Binding-site contacts:
Ligand atom O1 contacts residue ILE126 of chain 1.F at 3.6 Å.
Ligand atom C16 contacts residue SER154 of chain 1.G at 3.7 Å.
Ligand atom C12 contacts residue TRP155 of chain 1.G at 3.6 Å (hydrophobic).
Ligand atom C20 contacts residue TYR101 of chain 1.G at 3.9 Å (hydrophobic).
Ligand atom C17 contacts residue SER154 of chain 1.G at 3.8 Å.
Ligand atom O1 contacts residue TRP155 of chain 1.G at 3.4 Å (h-bond).
Ligand atom C14 contacts residue TRP155 of chain 1.G at 3.5 Å (hydrophobic).
Ligand atom C18 contacts residue TRP155 of chain 1.G at 3.8 Å (hydrophobic).
Ligand atom C9 contacts residue TRP155 of chain 1.G at 3.7 Å (hydrophobic).
Ligand atom C13 contacts residue TYR63 of chain 1.F at 3.5 Å (hydrophobic).
Ligand atom O2 contacts residue TYR203 of chain 1.G at 3.2 Å.
Ligand atom C6 contacts residue MET124 of chain 1.F at 3.3 Å (hydrophobic).
Ligand atom C7 contacts residue MET124 of chain 1.F at 3.8 Å (hydrophobic).
Ligand atom C3 contacts residue TRP155 of chain 1.G at 3.6 Å (hydrophobic).
Ligand atom C8 contacts residue TRP155 of chain 1.G at 2.9 Å (hydrophobic).
Ligand atom C4 contacts residue CYS199 of chain 1.G at 3.6 Å (hydrophobic).
Ligand atom C22 contacts residue TYR203 of chain 1.G at 3.5 Å (hydrophobic).
Ligand atom C5 contacts residue VAL116 of chain 1.F at 3.6 Å (hydrophobic).
Ligand atom C13 contacts residue TRP155 of chain 1.G at 3.7 Å (hydrophobic).
Ligand atom C15 contacts residue TYR63 of chain 1.F at 3.4 Å (hydrophobic).
Ligand atom N1 contacts residue TRP155 of chain 1.G at 3.4 Å (h-bond).
Ligand atom C12 contacts residue ILE126 of chain 1.F at 3.8 Å (hydrophobic).
Ligand atom C21 contacts residue PHE152 of chain 1.G at 3.7 Å (hydrophobic).
Ligand atom C20 contacts residue THR99 of chain 1.G at 3.4 Å.
Ligand atom C5 contacts residue MET124 of chain 1.F at 3.5 Å (hydrophobic).
Ligand atom C7 contacts residue CYS199 of chain 1.G at 3.7 Å (hydrophobic).
Ligand atom C1 contacts residue ILE126 of chain 1.F at 3.8 Å (hydrophobic).
Ligand atom C20 contacts residue GLY153 of chain 1.G at 3.5 Å.
Ligand atom C22 contacts residue TRP155 of chain 1.G at 3.9 Å (hydrophobic).
Ligand atom O1 contacts residue VAL156 of chain 1.G at 3.8 Å.
Ligand atom C6 contacts residue VAL116 of chain 1.F at 3.3 Å (hydrophobic).
Ligand atom C9 contacts residue CYS198 of chain 1.G at 3.8 Å (hydrophobic).
Ligand atom C21 contacts residue GLY153 of chain 1.G at 3.4 Å.
Ligand atom C19 contacts residue TYR196 of chain 1.G at 3.3 Å (hydrophobic).
Ligand atom C10 contacts residue TYR196 of chain 1.G at 3.5 Å (hydrophobic).
Ligand atom C4 contacts residue TYR203 of chain 1.G at 3.4 Å (hydrophobic).
Ligand atom C2 contacts residue ILE126 of chain 1.F at 3.7 Å (hydrophobic).
Ligand atom O2 contacts residue TRP155 of chain 1.G at 2.9 Å (h-bond).
Ligand atom C10 contacts residue ASP205 of chain 1.G at 3.7 Å.
Ligand atom O2 contacts residue SER154 of chain 1.G at 2.5 Å (h-bond).

Sequence of chain 1.F:
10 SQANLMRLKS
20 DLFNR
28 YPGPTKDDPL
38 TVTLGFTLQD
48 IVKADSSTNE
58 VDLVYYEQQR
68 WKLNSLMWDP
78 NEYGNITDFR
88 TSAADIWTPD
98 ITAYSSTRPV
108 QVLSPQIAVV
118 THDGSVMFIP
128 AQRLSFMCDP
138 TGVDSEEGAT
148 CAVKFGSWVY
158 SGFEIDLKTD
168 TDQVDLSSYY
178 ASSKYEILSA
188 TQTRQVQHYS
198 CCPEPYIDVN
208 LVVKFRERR

Sequence of chain 1.G:
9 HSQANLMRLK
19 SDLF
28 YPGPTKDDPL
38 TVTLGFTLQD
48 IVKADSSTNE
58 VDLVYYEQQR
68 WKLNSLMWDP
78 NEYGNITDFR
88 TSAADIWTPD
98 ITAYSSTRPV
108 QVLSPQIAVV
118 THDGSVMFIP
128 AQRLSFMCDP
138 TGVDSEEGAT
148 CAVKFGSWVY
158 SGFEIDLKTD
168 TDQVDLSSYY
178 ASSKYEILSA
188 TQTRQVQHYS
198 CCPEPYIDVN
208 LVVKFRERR

The small molecule below binds the protein below.
Small molecule (SMILES): CN1[C@@H](C[C@@H](O)c2ccccc2)CCC[C@H]1CC(=O)c1ccccc1